Binding-site contacts:
Ligand atom C8 contacts residue ASN122 of chain 1.I at 4.1 Å.
Ligand atom N2 contacts residue ASN122 of chain 1.I at 2.9 Å (h-bond).
Ligand atom C2 contacts residue ASN122 of chain 1.I at 2.5 Å.
Ligand atom C5 contacts residue ASN122 of chain 1.I at 3.7 Å.
Ligand atom O7 contacts residue GLN100 of chain 1.I at 4.0 Å.
Ligand atom C7 contacts residue GLN100 of chain 1.I at 4.2 Å.
Ligand atom C8 contacts residue PHE121 of chain 1.I at 3.6 Å (hydrophobic).
Ligand atom C4 contacts residue ASN122 of chain 1.I at 4.2 Å.
Ligand atom C8 contacts residue GLN100 of chain 1.I at 3.8 Å.
Ligand atom C8 contacts residue LYS133 of chain 1.I at 4.3 Å.
Ligand atom C7 contacts residue PHE121 of chain 1.I at 4.4 Å (hydrophobic).
Ligand atom C3 contacts residue ASN122 of chain 1.I at 3.8 Å.
Ligand atom C7 contacts residue ASN122 of chain 1.I at 3.6 Å.
Ligand atom C8 contacts residue SER120 of chain 1.I at 3.7 Å.
Ligand atom O5 contacts residue ASN122 of chain 1.I at 2.4 Å (h-bond).
Ligand atom C1 contacts residue ASN122 of chain 1.I at 1.5 Å.
Ligand atom O7 contacts residue ASN122 of chain 1.I at 3.8 Å.

This small molecule binds to this protein.
Small molecule (SMILES): CC(=O)N[C@@H]1[C@@H](O)[C@H](O)[C@@H](CO)O[C@H]1O

Sequence of chain 1.I:
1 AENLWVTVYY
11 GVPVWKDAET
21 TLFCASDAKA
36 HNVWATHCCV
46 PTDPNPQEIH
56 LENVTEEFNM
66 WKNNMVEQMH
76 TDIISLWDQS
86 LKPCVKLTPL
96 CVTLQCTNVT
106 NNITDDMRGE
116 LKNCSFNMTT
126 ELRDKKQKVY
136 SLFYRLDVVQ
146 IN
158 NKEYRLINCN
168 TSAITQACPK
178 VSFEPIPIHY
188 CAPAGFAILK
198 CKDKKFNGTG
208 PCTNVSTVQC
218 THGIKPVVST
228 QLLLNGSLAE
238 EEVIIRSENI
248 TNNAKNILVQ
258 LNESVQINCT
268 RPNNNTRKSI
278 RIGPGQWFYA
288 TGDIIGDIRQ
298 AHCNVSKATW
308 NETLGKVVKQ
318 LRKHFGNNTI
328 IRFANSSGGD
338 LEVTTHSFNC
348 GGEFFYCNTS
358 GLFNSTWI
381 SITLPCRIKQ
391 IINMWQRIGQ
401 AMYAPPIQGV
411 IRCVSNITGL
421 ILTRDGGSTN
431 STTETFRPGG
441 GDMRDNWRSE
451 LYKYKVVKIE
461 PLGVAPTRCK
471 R